A small-molecule ligand and the protein it binds are described below.
Small molecule (SMILES): CC(=O)N[C@H]1[C@H](O[C@H]2[C@H](O)[C@@H](NC(C)=O)CO[C@@H]2CO)O[C@H](CO)[C@@H](O)[C@@H]1O

Sequence of chain 1.V:
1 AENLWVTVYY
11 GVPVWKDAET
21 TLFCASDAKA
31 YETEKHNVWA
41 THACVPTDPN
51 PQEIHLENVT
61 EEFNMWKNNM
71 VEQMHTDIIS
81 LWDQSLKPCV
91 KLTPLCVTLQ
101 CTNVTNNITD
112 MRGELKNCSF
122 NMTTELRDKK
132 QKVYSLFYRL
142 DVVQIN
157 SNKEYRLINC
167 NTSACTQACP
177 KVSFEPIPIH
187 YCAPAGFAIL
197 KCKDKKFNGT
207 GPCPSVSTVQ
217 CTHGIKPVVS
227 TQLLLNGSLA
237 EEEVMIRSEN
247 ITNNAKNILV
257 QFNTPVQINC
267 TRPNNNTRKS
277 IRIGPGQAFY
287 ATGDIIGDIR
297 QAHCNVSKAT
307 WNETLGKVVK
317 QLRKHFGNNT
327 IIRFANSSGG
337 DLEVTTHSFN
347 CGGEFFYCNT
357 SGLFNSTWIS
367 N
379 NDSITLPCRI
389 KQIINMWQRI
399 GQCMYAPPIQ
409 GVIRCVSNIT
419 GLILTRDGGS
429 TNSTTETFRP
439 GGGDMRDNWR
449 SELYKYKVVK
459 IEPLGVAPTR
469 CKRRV

Binding-site contacts:
Ligand atom C1 contacts residue ASN103 of chain 1.V at 1.4 Å.
Ligand atom C8 contacts residue THR102 of chain 1.V at 3.9 Å.
Ligand atom C5 contacts residue ILE108 of chain 1.V at 4.4 Å (hydrophobic).
Ligand atom C1 contacts residue ILE108 of chain 1.V at 3.8 Å (hydrophobic).
Ligand atom C5 contacts residue ASP110 of chain 1.V at 2.8 Å.
Ligand atom C7 contacts residue ASN103 of chain 1.V at 3.2 Å.
Ligand atom C2 contacts residue ILE108 of chain 1.V at 4.2 Å (hydrophobic).
Ligand atom C4 contacts residue ASN103 of chain 1.V at 4.2 Å.
Ligand atom O4 contacts residue ASP110 of chain 1.V at 3.0 Å (salt-bridge).
Ligand atom C4 contacts residue ASP110 of chain 1.V at 3.1 Å.
Ligand atom C3 contacts residue ASN103 of chain 1.V at 3.6 Å.
Ligand atom C2 contacts residue ASN103 of chain 1.V at 2.2 Å.
Ligand atom O7 contacts residue ASN103 of chain 1.V at 3.6 Å (h-bond).
Ligand atom C5 contacts residue ASN103 of chain 1.V at 3.7 Å.
Ligand atom C6 contacts residue ASP110 of chain 1.V at 1.4 Å.
Ligand atom O6 contacts residue ILE108 of chain 1.V at 4.0 Å.
Ligand atom O5 contacts residue ASN103 of chain 1.V at 2.5 Å (h-bond).
Ligand atom O5 contacts residue ILE108 of chain 1.V at 3.3 Å.
Ligand atom O5 contacts residue ASP110 of chain 1.V at 3.5 Å (salt-bridge).
Ligand atom N2 contacts residue ASN103 of chain 1.V at 2.5 Å (h-bond).
Ligand atom C8 contacts residue ASN103 of chain 1.V at 4.3 Å.
Ligand atom O6 contacts residue ASP110 of chain 1.V at 2.1 Å (salt-bridge).